Binding-site contacts:
Ligand atom CD2 contacts residue GLU45 of chain 7.A at 3.8 Å.
Ligand atom CD1 contacts residue VAL40 of chain 3.A at 3.8 Å (hydrophobic).
Ligand atom O contacts residue VAL205 of chain 7.A at 3.6 Å (h-bond).
Ligand atom CE3 contacts residue LEU41 of chain 3.A at 3.8 Å (hydrophobic).
Ligand atom NE1 contacts residue VAL40 of chain 3.A at 3.8 Å.
Ligand atom C contacts residue GLU44 of chain 3.A at 3.8 Å.
Ligand atom CD2 contacts residue LEU41 of chain 7.A at 3.7 Å (hydrophobic).
Ligand atom CG contacts residue VAL40 of chain 3.A at 3.7 Å (hydrophobic).
Ligand atom NE1 contacts residue ASN207 of chain 7.A at 3.6 Å.
Ligand atom O contacts residue ASN207 of chain 7.A at 2.8 Å (h-bond).
Ligand atom N contacts residue GLU44 of chain 3.A at 3.1 Å (salt-bridge).
Ligand atom CA contacts residue GLU44 of chain 3.A at 3.7 Å.
Ligand atom O contacts residue LYS204 of chain 7.A at 3.8 Å.
Ligand atom O contacts residue VAL205 of chain 7.A at 3.0 Å (h-bond).
Ligand atom CB contacts residue ASN49 of chain 3.A at 3.5 Å.
Ligand atom O contacts residue ALA206 of chain 7.A at 3.2 Å.
Ligand atom CZ2 contacts residue ASN74 of chain 3.A at 3.5 Å.
Ligand atom CZ2 contacts residue ASN207 of chain 7.A at 3.6 Å.
Ligand atom CZ2 contacts residue ARG34 of chain 7.A at 3.6 Å.
Ligand atom C contacts residue LEU203 of chain 7.A at 3.6 Å (hydrophobic).
Ligand atom CZ contacts residue SER38 of chain 7.A at 3.4 Å.
Ligand atom CE2 contacts residue VAL40 of chain 3.A at 3.6 Å (hydrophobic).
Ligand atom CE1 contacts residue ALA206 of chain 7.A at 3.8 Å (hydrophobic).
Ligand atom CA contacts residue VAL205 of chain 7.A at 3.1 Å (hydrophobic).
Ligand atom CD2 contacts residue VAL40 of chain 3.A at 3.6 Å (hydrophobic).
Ligand atom N contacts residue GLU44 of chain 3.A at 2.8 Å (salt-bridge).
Ligand atom CB contacts residue GLU44 of chain 3.A at 3.4 Å.
Ligand atom CE2 contacts residue ASN207 of chain 7.A at 3.5 Å.
Ligand atom C contacts residue VAL205 of chain 7.A at 3.5 Å (hydrophobic).
Ligand atom CH2 contacts residue ARG34 of chain 7.A at 3.4 Å.
Ligand atom CZ contacts residue ALA42 of chain 7.A at 3.6 Å (hydrophobic).
Ligand atom N contacts residue VAL205 of chain 7.A at 2.8 Å (h-bond).
Ligand atom CD1 contacts residue ASN74 of chain 3.A at 3.8 Å.
Ligand atom O contacts residue ASN207 of chain 7.A at 3.2 Å (h-bond).
Ligand atom CD1 contacts residue SER38 of chain 7.A at 3.6 Å.
Ligand atom NE1 contacts residue ASN74 of chain 3.A at 2.9 Å (h-bond).
Ligand atom CE2 contacts residue GLU45 of chain 7.A at 3.8 Å.
Ligand atom CH2 contacts residue ILE37 of chain 3.A at 3.7 Å (hydrophobic).
Ligand atom CE1 contacts residue SER38 of chain 7.A at 3.8 Å.
Ligand atom CD1 contacts residue ASN207 of chain 7.A at 3.5 Å.

Sequence of chain 7.A:
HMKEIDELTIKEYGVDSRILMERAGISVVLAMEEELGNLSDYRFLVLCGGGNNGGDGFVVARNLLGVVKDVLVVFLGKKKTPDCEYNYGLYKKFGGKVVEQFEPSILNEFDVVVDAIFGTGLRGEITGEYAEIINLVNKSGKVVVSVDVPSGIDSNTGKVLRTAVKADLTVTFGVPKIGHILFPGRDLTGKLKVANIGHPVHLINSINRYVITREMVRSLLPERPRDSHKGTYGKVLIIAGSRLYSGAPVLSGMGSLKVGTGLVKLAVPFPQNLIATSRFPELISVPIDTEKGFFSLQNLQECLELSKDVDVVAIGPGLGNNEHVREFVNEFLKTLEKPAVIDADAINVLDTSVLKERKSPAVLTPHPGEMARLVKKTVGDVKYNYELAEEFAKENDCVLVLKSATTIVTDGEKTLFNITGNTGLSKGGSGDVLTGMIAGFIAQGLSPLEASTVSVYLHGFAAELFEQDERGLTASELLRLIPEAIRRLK

The protein below binds the small molecule below.
Small molecule (SMILES): CC(C)C[C@H](NC(=O)[C@H](CC1=c2ccccc2=NC1)NC(=O)[C@H](C)N)C(=O)N[C@@H](Cc1ccccc1)C(=O)N[C@@H](CCC(=O)O)C(=O)N[C@@H](C)C=O

Sequence of chain 3.A:
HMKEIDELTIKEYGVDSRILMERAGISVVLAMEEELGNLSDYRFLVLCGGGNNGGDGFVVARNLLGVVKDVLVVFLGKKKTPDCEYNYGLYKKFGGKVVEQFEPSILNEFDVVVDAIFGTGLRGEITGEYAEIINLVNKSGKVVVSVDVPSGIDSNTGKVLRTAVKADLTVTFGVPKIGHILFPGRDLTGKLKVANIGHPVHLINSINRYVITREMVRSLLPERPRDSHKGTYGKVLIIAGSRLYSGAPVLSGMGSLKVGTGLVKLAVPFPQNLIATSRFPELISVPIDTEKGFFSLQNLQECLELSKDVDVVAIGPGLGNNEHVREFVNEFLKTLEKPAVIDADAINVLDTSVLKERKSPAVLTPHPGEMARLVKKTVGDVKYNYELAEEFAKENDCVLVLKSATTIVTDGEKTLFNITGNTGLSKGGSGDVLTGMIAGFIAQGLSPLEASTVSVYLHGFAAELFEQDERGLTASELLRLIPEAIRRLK